This protein binds this small molecule.
Small molecule (SMILES): CC/C(=C(/CC)c1ccc(O)cc1)c1ccc(O)cc1

Sequence of chain 2.C:
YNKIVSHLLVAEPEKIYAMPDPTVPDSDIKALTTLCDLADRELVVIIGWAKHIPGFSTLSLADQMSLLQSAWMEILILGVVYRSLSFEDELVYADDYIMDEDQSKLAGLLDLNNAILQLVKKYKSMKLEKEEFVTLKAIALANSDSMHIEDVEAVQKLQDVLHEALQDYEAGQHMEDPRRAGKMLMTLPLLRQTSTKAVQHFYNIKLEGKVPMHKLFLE

Binding-site contacts:
Ligand atom C3 contacts residue TYR95 of chain 2.C at 4.0 Å (hydrophobic).
Ligand atom C2 contacts residue VAL82 of chain 2.C at 3.5 Å (hydrophobic).
Ligand atom CP3 contacts residue PHE204 of chain 2.C at 3.7 Å (hydrophobic).
Ligand atom C5 contacts residue TYR95 of chain 2.C at 4.0 Å (hydrophobic).
Ligand atom C5 contacts residue LEU37 of chain 2.C at 3.7 Å (hydrophobic).
Ligand atom CP8 contacts residue MET75 of chain 2.C at 3.9 Å (hydrophobic).
Ligand atom CP4 contacts residue LEU34 of chain 2.C at 3.9 Å (hydrophobic).
Ligand atom CP9 contacts residue CYS38 of chain 2.C at 3.8 Å (hydrophobic).
Ligand atom O3 contacts residue VAL82 of chain 2.C at 3.4 Å.
Ligand atom CP9 contacts residue ALA41 of chain 2.C at 3.2 Å (hydrophobic).
Ligand atom OP3 contacts residue HIS203 of chain 2.C at 2.7 Å (h-bond).
Ligand atom CP4 contacts residue CYS38 of chain 2.C at 3.9 Å (hydrophobic).
Ligand atom OP3 contacts residue ILE207 of chain 2.C at 2.9 Å.
Ligand atom CP1 contacts residue ALA200 of chain 2.C at 3.9 Å (hydrophobic).
Ligand atom CP9 contacts residue LEU37 of chain 2.C at 3.8 Å (hydrophobic).
Ligand atom O3 contacts residue LEU78 of chain 2.C at 3.5 Å (h-bond).
Ligand atom OP3 contacts residue LEU34 of chain 2.C at 3.8 Å.
Ligand atom C4 contacts residue TYR95 of chain 2.C at 3.9 Å (hydrophobic).
Ligand atom C2 contacts residue LEU78 of chain 2.C at 3.5 Å (hydrophobic).
Ligand atom O3 contacts residue GLU44 of chain 2.C at 2.6 Å (salt-bridge).
Ligand atom C9 contacts residue LEU114 of chain 2.C at 4.0 Å (hydrophobic).
Ligand atom C6 contacts residue TYR95 of chain 2.C at 3.9 Å (hydrophobic).
Ligand atom CP2 contacts residue ALA200 of chain 2.C at 3.8 Å (hydrophobic).
Ligand atom C4 contacts residue LEU40 of chain 2.C at 4.0 Å (hydrophobic).
Ligand atom C3 contacts residue LEU78 of chain 2.C at 3.9 Å (hydrophobic).
Ligand atom CP3 contacts residue HIS203 of chain 2.C at 3.4 Å.
Ligand atom C3 contacts residue VAL82 of chain 2.C at 3.6 Å (hydrophobic).
Ligand atom CP8 contacts residue ALA41 of chain 2.C at 3.8 Å (hydrophobic).
Ligand atom C8 contacts residue TYR95 of chain 2.C at 3.6 Å (hydrophobic).
Ligand atom C9 contacts residue TYR95 of chain 2.C at 3.1 Å (hydrophobic).
Ligand atom O3 contacts residue ARG85 of chain 2.C at 3.7 Å.
Ligand atom CP2 contacts residue PHE204 of chain 2.C at 3.5 Å (hydrophobic).
Ligand atom CP5 contacts residue CYS38 of chain 2.C at 3.9 Å (hydrophobic).
Ligand atom C8 contacts residue LEU37 of chain 2.C at 3.7 Å (hydrophobic).
Ligand atom C4 contacts residue GLU44 of chain 2.C at 3.1 Å.
Ligand atom OP3 contacts residue PHE204 of chain 2.C at 3.7 Å.
Ligand atom CP2 contacts residue HIS203 of chain 2.C at 3.4 Å.
Ligand atom C3 contacts residue GLU44 of chain 2.C at 3.2 Å.
Ligand atom C1 contacts residue TYR95 of chain 2.C at 3.8 Å (hydrophobic).
Ligand atom C5 contacts residue ALA41 of chain 2.C at 4.0 Å (hydrophobic).